Binding-site contacts:
Ligand atom O7 contacts residue ASN93 of chain 12.E at 3.9 Å.
Ligand atom C6 contacts residue HIS42 of chain 12.E at 4.3 Å.
Ligand atom C1 contacts residue ASN93 of chain 12.E at 1.4 Å.
Ligand atom O5 contacts residue ASN93 of chain 12.E at 2.3 Å (h-bond).
Ligand atom C7 contacts residue ASN93 of chain 12.E at 3.5 Å.
Ligand atom C8 contacts residue TRP111 of chain 12.E at 3.3 Å (hydrophobic).
Ligand atom C5 contacts residue TRP111 of chain 12.E at 3.7 Å (hydrophobic).
Ligand atom N2 contacts residue TRP111 of chain 12.E at 3.5 Å.
Ligand atom O5 contacts residue ASN93 of chain 12.E at 4.1 Å.
Ligand atom N2 contacts residue ASN93 of chain 12.E at 2.5 Å (h-bond).
Ligand atom C6 contacts residue ASN93 of chain 12.E at 3.1 Å.
Ligand atom C5 contacts residue ASN93 of chain 12.E at 4.0 Å.
Ligand atom C3 contacts residue TRP111 of chain 12.E at 3.7 Å (hydrophobic).
Ligand atom C7 contacts residue TRP111 of chain 12.E at 3.8 Å (hydrophobic).
Ligand atom C7 contacts residue GLY92 of chain 12.E at 4.2 Å.
Ligand atom O4 contacts residue TRP111 of chain 12.E at 3.4 Å.
Ligand atom C3 contacts residue ASN93 of chain 12.E at 3.1 Å.
Ligand atom C8 contacts residue GLU91 of chain 12.E at 3.8 Å.
Ligand atom O5 contacts residue TRP111 of chain 12.E at 4.3 Å.
Ligand atom O7 contacts residue TRP111 of chain 12.E at 3.6 Å.
Ligand atom C8 contacts residue GLY92 of chain 12.E at 3.6 Å.
Ligand atom C4 contacts residue ASN93 of chain 12.E at 3.6 Å.
Ligand atom N2 contacts residue GLY92 of chain 12.E at 4.2 Å.
Ligand atom C2 contacts residue TRP111 of chain 12.E at 4.1 Å (hydrophobic).
Ligand atom C5 contacts residue ASN93 of chain 12.E at 3.5 Å.
Ligand atom C1 contacts residue TRP111 of chain 12.E at 3.9 Å (hydrophobic).
Ligand atom O3 contacts residue TRP111 of chain 12.E at 4.3 Å.
Ligand atom O3 contacts residue ASN93 of chain 12.E at 4.0 Å.
Ligand atom C4 contacts residue TRP111 of chain 12.E at 4.0 Å (hydrophobic).
Ligand atom C2 contacts residue ASN93 of chain 12.E at 1.8 Å.

Sequence of chain 12.E:
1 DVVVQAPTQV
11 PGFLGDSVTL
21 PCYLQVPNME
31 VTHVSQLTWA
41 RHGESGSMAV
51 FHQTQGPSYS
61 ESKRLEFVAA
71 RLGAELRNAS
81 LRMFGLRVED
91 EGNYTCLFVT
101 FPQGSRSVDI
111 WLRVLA

A protein and the small-molecule ligand that binds it are described below.
Small molecule (SMILES): CC(=O)N[C@H]1[C@H](O[C@H]2[C@H](O)[C@@H](NC(C)=O)CO[C@@H]2CO[C@@H]2O[C@@H](C)[C@@H](O)[C@@H](O)[C@@H]2O)O[C@H](CO)[C@@H](O[C@@H]2O[C@H](CO)[C@@H](O)[C@H](O[C@H]3O[C@H](CO)[C@@H](O)[C@H](O)[C@@H]3O)[C@@H]2O)[C@@H]1O